The protein below binds the small molecule below.
Small molecule (SMILES): CC(C)(C)N1CCN(c2ccc(N3CCN(C(=O)NC4[C@@H]5CC6C[C@H]4CC(C(N)=O)(C6)C5)c4ccccc43)nc2)CC1

Binding-site contacts:
Ligand atom C18 contacts residue LEU211 of chain 1.D at 3.6 Å (hydrophobic).
Ligand atom C1 contacts residue TYR177 of chain 1.D at 3.7 Å (hydrophobic).
Ligand atom C21 contacts residue TYR171 of chain 1.D at 2.7 Å (hydrophobic).
Ligand atom N5 contacts residue MET227 of chain 1.D at 3.5 Å (h-bond).
Ligand atom C24 contacts residue ASP253 of chain 1.D at 3.1 Å.
Ligand atom C11 contacts residue ILE115 of chain 1.D at 3.5 Å (hydrophobic).
Ligand atom O2 contacts residue NDP1 of chain 1.L at 3.1 Å.
Ligand atom C22 contacts residue TYR274 of chain 1.C at 3.3 Å (hydrophobic).
Ligand atom C19 contacts residue SER164 of chain 1.D at 3.2 Å.
Ligand atom C20 contacts residue MET227 of chain 1.D at 3.6 Å (hydrophobic).
Ligand atom C33 contacts residue SER164 of chain 1.D at 3.6 Å.
Ligand atom C3 contacts residue NDP1 of chain 1.L at 3.6 Å.
Ligand atom N3 contacts residue TYR171 of chain 1.D at 3.6 Å.
Ligand atom C6 contacts residue TYR177 of chain 1.D at 3.6 Å (hydrophobic).
Ligand atom C11 contacts residue THR216 of chain 1.D at 3.6 Å.
Ligand atom C21 contacts residue MET227 of chain 1.D at 3.5 Å (hydrophobic).
Ligand atom O1 contacts residue THR216 of chain 1.D at 3.6 Å.
Ligand atom N2 contacts residue THR216 of chain 1.D at 3.5 Å.
Ligand atom N2 contacts residue NDP1 of chain 1.L at 3.2 Å (h-bond).
Ligand atom C20 contacts residue LEU211 of chain 1.D at 3.5 Å (hydrophobic).
Ligand atom C24 contacts residue LEU211 of chain 1.D at 3.4 Å (hydrophobic).
Ligand atom C2 contacts residue NDP1 of chain 1.L at 3.6 Å.
Ligand atom C17 contacts residue TYR171 of chain 1.D at 3.5 Å (hydrophobic).
Ligand atom N2 contacts residue ILE115 of chain 1.D at 3.6 Å.
Ligand atom O2 contacts residue TYR177 of chain 1.D at 3.0 Å (h-bond).
Ligand atom C28 contacts residue TYR274 of chain 1.C at 3.2 Å (hydrophobic).
Ligand atom N6 contacts residue TYR274 of chain 1.C at 3.6 Å.
Ligand atom C23 contacts residue MET227 of chain 1.D at 3.3 Å (hydrophobic).
Ligand atom C5 contacts residue TYR177 of chain 1.D at 3.5 Å (hydrophobic).
Ligand atom N5 contacts residue LEU211 of chain 1.D at 2.6 Å (h-bond).
Ligand atom C22 contacts residue MET227 of chain 1.D at 3.3 Å (hydrophobic).
Ligand atom O2 contacts residue SER164 of chain 1.D at 2.6 Å (h-bond).
Ligand atom C19 contacts residue TYR171 of chain 1.D at 3.7 Å (hydrophobic).
Ligand atom C20 contacts residue TYR171 of chain 1.D at 3.4 Å (hydrophobic).
Ligand atom O1 contacts residue THR118 of chain 1.D at 3.6 Å.
Ligand atom C25 contacts residue ASP253 of chain 1.D at 3.2 Å.
Ligand atom C24 contacts residue MET227 of chain 1.D at 3.4 Å (hydrophobic).
Ligand atom C22 contacts residue TYR171 of chain 1.D at 3.3 Å (hydrophobic).
Ligand atom N5 contacts residue GLY210 of chain 1.D at 3.5 Å.
Ligand atom O1 contacts residue ILE115 of chain 1.D at 3.4 Å.

Sequence of chain 1.C:
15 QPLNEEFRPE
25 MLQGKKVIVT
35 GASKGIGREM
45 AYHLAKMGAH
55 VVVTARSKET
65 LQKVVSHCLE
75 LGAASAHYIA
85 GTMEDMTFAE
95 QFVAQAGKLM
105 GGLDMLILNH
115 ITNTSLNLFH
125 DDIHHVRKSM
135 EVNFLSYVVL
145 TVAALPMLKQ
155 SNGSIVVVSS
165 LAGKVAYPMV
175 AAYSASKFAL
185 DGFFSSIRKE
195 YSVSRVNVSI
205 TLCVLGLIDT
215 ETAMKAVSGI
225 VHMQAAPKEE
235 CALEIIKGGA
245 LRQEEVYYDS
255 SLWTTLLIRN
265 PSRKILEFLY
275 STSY

Sequence of chain 1.D:
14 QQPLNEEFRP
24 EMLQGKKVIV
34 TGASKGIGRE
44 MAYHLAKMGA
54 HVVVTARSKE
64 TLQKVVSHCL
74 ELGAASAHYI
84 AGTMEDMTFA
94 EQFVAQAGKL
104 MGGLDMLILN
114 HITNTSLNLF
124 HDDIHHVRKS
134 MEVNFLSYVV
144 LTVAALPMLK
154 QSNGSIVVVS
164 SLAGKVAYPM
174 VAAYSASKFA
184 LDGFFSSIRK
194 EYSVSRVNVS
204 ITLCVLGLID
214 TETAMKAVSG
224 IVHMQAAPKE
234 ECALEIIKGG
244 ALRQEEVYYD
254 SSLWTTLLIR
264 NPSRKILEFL